Binding-site contacts:
Ligand atom C03 contacts residue TRP341 of chain 1.A at 3.7 Å (hydrophobic).
Ligand atom O07 contacts residue ASP123 of chain 1.A at 3.0 Å (salt-bridge).
Ligand atom C06 contacts residue ILE21 of chain 1.A at 3.6 Å (hydrophobic).
Ligand atom C23 contacts residue ASN250 of chain 1.A at 3.6 Å.
Ligand atom O09 contacts residue LYS17 of chain 1.A at 3.7 Å.
Ligand atom C01 contacts residue LYS17 of chain 1.A at 3.3 Å.
Ligand atom C16 contacts residue TRP341 of chain 1.A at 3.9 Å (hydrophobic).
Ligand atom O09 contacts residue ARG148 of chain 1.A at 3.8 Å.
Ligand atom O10 contacts residue ARG148 of chain 1.A at 3.2 Å (salt-bridge).
Ligand atom O10 contacts residue TRP341 of chain 1.A at 4.0 Å.
Ligand atom C03 contacts residue ASP18 of chain 1.A at 3.6 Å.
Ligand atom C01 contacts residue ASP18 of chain 1.A at 3.9 Å.
Ligand atom C17 contacts residue TRP341 of chain 1.A at 4.1 Å (hydrophobic).
Ligand atom C02 contacts residue LYS17 of chain 1.A at 4.1 Å.
Ligand atom O05 contacts residue VAL375 of chain 1.A at 4.0 Å.
Ligand atom C06 contacts residue TYR119 of chain 1.A at 4.1 Å (hydrophobic).
Ligand atom O07 contacts residue TRP127 of chain 1.A at 3.6 Å (h-bond).
Ligand atom C02 contacts residue ILE21 of chain 1.A at 4.2 Å (hydrophobic).
Ligand atom O09 contacts residue TRP127 of chain 1.A at 3.8 Å.
Ligand atom C11 contacts residue ASP123 of chain 1.A at 3.0 Å.
Ligand atom O08 contacts residue ASP18 of chain 1.A at 4.1 Å.
Ligand atom O35 contacts residue TRP341 of chain 1.A at 3.2 Å (h-bond).
Ligand atom C06 contacts residue ASP123 of chain 1.A at 4.0 Å.
Ligand atom C03 contacts residue ARG148 of chain 1.A at 3.9 Å.
Ligand atom O07 contacts residue LYS17 of chain 1.A at 3.3 Å (salt-bridge).
Ligand atom O12 contacts residue VAL375 of chain 1.A at 3.7 Å.
Ligand atom O12 contacts residue ASP123 of chain 1.A at 2.7 Å (salt-bridge).
Ligand atom C02 contacts residue ASP18 of chain 1.A at 3.0 Å.
Ligand atom C01 contacts residue TYR119 of chain 1.A at 4.0 Å (hydrophobic).
Ligand atom C04 contacts residue TRP341 of chain 1.A at 3.6 Å (hydrophobic).
Ligand atom O10 contacts residue ASP18 of chain 1.A at 3.0 Å (salt-bridge).
Ligand atom O09 contacts residue ASP18 of chain 1.A at 2.4 Å (salt-bridge).
Ligand atom C01 contacts residue ASP123 of chain 1.A at 3.7 Å.
Ligand atom C11 contacts residue TYR119 of chain 1.A at 3.8 Å (hydrophobic).
Ligand atom C01 contacts residue ILE21 of chain 1.A at 4.0 Å (hydrophobic).
Ligand atom C24 contacts residue TYR25 of chain 1.A at 3.9 Å (hydrophobic).
Ligand atom O21 contacts residue SER246 of chain 1.A at 4.2 Å.
Ligand atom C11 contacts residue VAL375 of chain 1.A at 4.2 Å (hydrophobic).
Ligand atom O20 contacts residue TRP341 of chain 1.A at 3.4 Å (h-bond).
Ligand atom O12 contacts residue THR372 of chain 1.A at 3.9 Å.

Sequence of chain 1.A:
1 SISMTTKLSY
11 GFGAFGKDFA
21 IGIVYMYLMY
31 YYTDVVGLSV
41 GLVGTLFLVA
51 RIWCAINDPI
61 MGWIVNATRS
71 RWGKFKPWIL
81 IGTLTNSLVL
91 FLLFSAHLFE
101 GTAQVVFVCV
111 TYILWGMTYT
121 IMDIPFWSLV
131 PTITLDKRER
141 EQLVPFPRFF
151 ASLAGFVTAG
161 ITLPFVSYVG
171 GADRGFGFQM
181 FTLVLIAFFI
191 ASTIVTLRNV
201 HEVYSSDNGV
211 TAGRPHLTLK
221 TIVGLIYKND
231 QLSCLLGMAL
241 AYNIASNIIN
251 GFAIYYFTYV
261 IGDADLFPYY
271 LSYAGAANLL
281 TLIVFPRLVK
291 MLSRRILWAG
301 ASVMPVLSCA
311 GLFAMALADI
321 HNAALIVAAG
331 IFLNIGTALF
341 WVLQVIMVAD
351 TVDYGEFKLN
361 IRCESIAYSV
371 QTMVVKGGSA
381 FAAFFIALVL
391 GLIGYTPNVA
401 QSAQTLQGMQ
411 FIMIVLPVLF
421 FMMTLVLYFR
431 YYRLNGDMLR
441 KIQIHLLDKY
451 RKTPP

The protein below binds the small molecule below.
Small molecule (SMILES): CCCCCCCCCCCCO[C@@H]1O[C@H](CO[C@H]2O[C@H](CO)[C@H](O)[C@H](O)[C@H]2O)[C@@H](O)[C@H](O)[C@H]1O